Binding-site contacts:
Ligand atom O2G contacts residue THR48 of chain 1.D at 3.6 Å.
Ligand atom C3' contacts residue ARG3 of chain 1.D at 3.3 Å.
Ligand atom O2A contacts residue ARG3 of chain 1.D at 3.6 Å (salt-bridge).
Ligand atom S1G contacts residue PRO43 of chain 1.D at 3.5 Å.
Ligand atom PB contacts residue MG1 of chain 1.Q at 2.2 Å.
Ligand atom O1B contacts residue LYS47 of chain 1.D at 3.4 Å (salt-bridge).
Ligand atom O1B contacts residue GLY46 of chain 1.D at 3.7 Å.
Ligand atom O1A contacts residue THR48 of chain 1.D at 3.2 Å (h-bond).
Ligand atom N6 contacts residue ILE11 of chain 1.D at 3.0 Å (h-bond).
Ligand atom O3' contacts residue ARG3 of chain 1.D at 3.3 Å.
Ligand atom C2 contacts residue PRO4 of chain 1.D at 3.6 Å (hydrophobic).
Ligand atom N7 contacts residue LEU45 of chain 1.D at 3.5 Å (h-bond).
Ligand atom O1A contacts residue THR49 of chain 1.D at 3.1 Å (h-bond).
Ligand atom O3B contacts residue MG1 of chain 1.Q at 2.0 Å.
Ligand atom O1B contacts residue MG1 of chain 1.Q at 3.6 Å.
Ligand atom O3G contacts residue MG1 of chain 1.Q at 2.9 Å.
Ligand atom PA contacts residue MG1 of chain 1.Q at 2.9 Å.
Ligand atom O1B contacts residue GLY44 of chain 1.D at 3.3 Å (h-bond).
Ligand atom O2B contacts residue THR48 of chain 1.D at 2.6 Å (h-bond).
Ligand atom O2' contacts residue LEU2 of chain 1.D at 3.2 Å (h-bond).
Ligand atom O2G contacts residue MG1 of chain 1.Q at 2.0 Å.
Ligand atom O2A contacts residue MG1 of chain 1.Q at 1.9 Å.
Ligand atom O3A contacts residue GLY44 of chain 1.D at 3.6 Å.
Ligand atom O3A contacts residue MG1 of chain 1.Q at 2.9 Å.
Ligand atom O5' contacts residue ARG3 of chain 1.D at 3.3 Å (salt-bridge).
Ligand atom O1A contacts residue ARG3 of chain 1.D at 3.2 Å (salt-bridge).
Ligand atom O2A contacts residue ARG200 of chain 1.D at 3.4 Å (salt-bridge).
Ligand atom N6 contacts residue TYR163 of chain 1.D at 3.2 Å (h-bond).
Ligand atom N6 contacts residue TYR10 of chain 1.D at 3.4 Å.
Ligand atom O3G contacts residue ARG153 of chain 1.C at 3.5 Å (salt-bridge).
Ligand atom N7 contacts residue TYR163 of chain 1.D at 3.2 Å (h-bond).
Ligand atom PB contacts residue GLY44 of chain 1.D at 3.7 Å.
Ligand atom PA contacts residue ARG3 of chain 1.D at 3.5 Å.
Ligand atom O3A contacts residue GLY46 of chain 1.D at 3.3 Å (h-bond).
Ligand atom O2B contacts residue MG1 of chain 1.Q at 1.8 Å.
Ligand atom N1 contacts residue PRO4 of chain 1.D at 3.6 Å.
Ligand atom O3B contacts residue GLY44 of chain 1.D at 3.2 Å (h-bond).
Ligand atom C5' contacts residue ARG200 of chain 1.D at 3.5 Å.
Ligand atom O1A contacts residue GLY46 of chain 1.D at 3.4 Å.
Ligand atom PG contacts residue MG1 of chain 1.Q at 2.3 Å.

This small molecule binds to this protein.
Small molecule (SMILES): Nc1ncnc2c1ncn2[C@@H]1O[C@H](COP(=O)(O)OP(=O)(O)OP(O)(O)=S)[C@@H](O)[C@H]1O

Sequence of chain 1.D:
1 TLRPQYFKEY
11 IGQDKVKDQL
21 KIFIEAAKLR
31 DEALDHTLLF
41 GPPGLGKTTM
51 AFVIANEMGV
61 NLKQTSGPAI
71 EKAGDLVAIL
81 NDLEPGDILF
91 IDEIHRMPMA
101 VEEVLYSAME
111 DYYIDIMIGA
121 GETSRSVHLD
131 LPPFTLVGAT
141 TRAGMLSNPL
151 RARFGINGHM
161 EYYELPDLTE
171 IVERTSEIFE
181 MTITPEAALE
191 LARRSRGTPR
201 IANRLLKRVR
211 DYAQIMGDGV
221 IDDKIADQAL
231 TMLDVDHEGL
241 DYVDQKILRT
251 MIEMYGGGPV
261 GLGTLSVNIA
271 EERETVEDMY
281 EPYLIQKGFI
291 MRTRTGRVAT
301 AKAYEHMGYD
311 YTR

Sequence of chain 1.C:
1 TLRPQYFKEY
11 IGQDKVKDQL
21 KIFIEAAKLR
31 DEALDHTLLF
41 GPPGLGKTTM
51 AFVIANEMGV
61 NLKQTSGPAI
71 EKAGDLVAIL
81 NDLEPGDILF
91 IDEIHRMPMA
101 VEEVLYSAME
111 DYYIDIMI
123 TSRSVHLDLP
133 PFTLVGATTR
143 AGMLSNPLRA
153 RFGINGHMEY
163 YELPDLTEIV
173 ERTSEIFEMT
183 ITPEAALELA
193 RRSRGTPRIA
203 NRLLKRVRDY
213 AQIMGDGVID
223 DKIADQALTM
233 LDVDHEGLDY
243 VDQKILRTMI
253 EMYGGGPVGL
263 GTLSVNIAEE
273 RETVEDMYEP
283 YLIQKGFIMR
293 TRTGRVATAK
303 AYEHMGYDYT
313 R